Sequence of chain 30.E:
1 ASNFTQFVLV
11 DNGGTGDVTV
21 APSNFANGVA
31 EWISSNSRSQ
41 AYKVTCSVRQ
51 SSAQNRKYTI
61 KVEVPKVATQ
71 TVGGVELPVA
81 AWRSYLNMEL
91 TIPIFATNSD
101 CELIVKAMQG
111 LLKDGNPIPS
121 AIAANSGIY

A small-molecule ligand and the protein it binds are described below.
Small molecule (SMILES): Nc1ccn([C@@H]2O[C@H](CO[P](=O)(O)O[C@H]3[C@@H](O)[C@H](n4ccc(N)nc4=O)O[C@@H]3CO[P](=O)(O)O[C@H]3[C@@H](O)[C@H](n4cnc5c(N)ncnc54)O[C@@H]3CO[P](=O)(O)O[C@H]3[C@@H](O)[C@H](n4ccc(N)nc4=O)O[C@@H]3CO[P](=O)(O)O[C@H]3[C@@H](O)[C@H](n4ccc(=O)[nH]c4=O)O[C@@H]3CO[P](=O)(O)O[C@H]3[C@@H](O)[C@H](n4cnc5c(N)ncnc54)O[C@@H]3CO[P](=O)(O)O[C@H]3[C@@H](O)[C@H](n4cnc5c(=O)nc(N)[nH]c54)O[C@@H]3CO[P](=O)(O)O[C@H]3[C@@H](O)[C@H](n4cnc5c(=O)nc(N)[nH]c54)O[C@@H]3CO)[C@@H](O)[C@H]2O)c(=O)n1

Sequence of chain 44.E:
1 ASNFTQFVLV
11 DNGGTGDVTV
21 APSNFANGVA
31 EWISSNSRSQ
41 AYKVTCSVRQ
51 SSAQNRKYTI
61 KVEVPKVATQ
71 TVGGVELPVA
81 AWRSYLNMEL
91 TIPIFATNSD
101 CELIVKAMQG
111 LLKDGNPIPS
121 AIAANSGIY

Binding-site contacts:
Ligand atom N6 contacts residue THR45 of chain 44.E at 2.7 Å (h-bond).
Ligand atom O2' contacts residue TYR85 of chain 44.E at 3.4 Å.
Ligand atom O2 contacts residue ASN87 of chain 44.E at 3.3 Å (h-bond).
Ligand atom OP2 contacts residue SER51 of chain 30.E at 3.4 Å (h-bond).
Ligand atom C8 contacts residue LYS61 of chain 44.E at 3.4 Å.
Ligand atom OP1 contacts residue ARG49 of chain 30.E at 2.5 Å (salt-bridge).
Ligand atom OP2 contacts residue ASN55 of chain 30.E at 3.4 Å (h-bond).
Ligand atom N1 contacts residue TYR85 of chain 44.E at 3.5 Å.
Ligand atom C2' contacts residue GLU63 of chain 44.E at 3.5 Å.
Ligand atom OP1 contacts residue ASN55 of chain 30.E at 2.8 Å (h-bond).
Ligand atom N1 contacts residue SER47 of chain 44.E at 2.9 Å (h-bond).
Ligand atom P contacts residue SER51 of chain 30.E at 3.5 Å.
Ligand atom C2' contacts residue TYR85 of chain 44.E at 3.4 Å (hydrophobic).
Ligand atom OP1 contacts residue SER51 of chain 30.E at 3.5 Å.
Ligand atom C6 contacts residue THR45 of chain 44.E at 3.3 Å.
Ligand atom C5' contacts residue SER51 of chain 30.E at 3.3 Å.
Ligand atom OP2 contacts residue LYS43 of chain 44.E at 2.7 Å (salt-bridge).
Ligand atom N9 contacts residue LYS61 of chain 44.E at 3.3 Å (salt-bridge).
Ligand atom N3 contacts residue TYR85 of chain 44.E at 3.5 Å.
Ligand atom N6 contacts residue THR59 of chain 44.E at 2.8 Å (h-bond).
Ligand atom N7 contacts residue THR45 of chain 44.E at 2.6 Å (h-bond).
Ligand atom OP2 contacts residue ARG49 of chain 30.E at 2.3 Å (salt-bridge).
Ligand atom C4 contacts residue TYR85 of chain 44.E at 3.6 Å (hydrophobic).
Ligand atom N6 contacts residue CYS46 of chain 44.E at 3.3 Å (h-bond).
Ligand atom OP2 contacts residue TYR85 of chain 44.E at 2.7 Å (h-bond).
Ligand atom OP1 contacts residue SER51 of chain 30.E at 2.9 Å (h-bond).
Ligand atom OP1 contacts residue SER52 of chain 30.E at 3.2 Å.
Ligand atom O2' contacts residue GLU63 of chain 44.E at 3.2 Å (salt-bridge).
Ligand atom P contacts residue ARG49 of chain 30.E at 3.0 Å.
Ligand atom C4' contacts residue TYR85 of chain 44.E at 3.2 Å (hydrophobic).
Ligand atom O3' contacts residue ARG49 of chain 30.E at 3.4 Å (salt-bridge).
Ligand atom O3' contacts residue SER51 of chain 30.E at 3.3 Å (h-bond).
Ligand atom C2 contacts residue SER47 of chain 44.E at 3.2 Å.
Ligand atom N7 contacts residue LYS61 of chain 44.E at 3.3 Å.
Ligand atom OP2 contacts residue LYS57 of chain 30.E at 2.6 Å (salt-bridge).
Ligand atom C5 contacts residue THR45 of chain 44.E at 3.2 Å.
Ligand atom C5' contacts residue TYR85 of chain 44.E at 2.9 Å (hydrophobic).
Ligand atom C3' contacts residue TYR85 of chain 44.E at 3.4 Å (hydrophobic).
Ligand atom C5' contacts residue ARG49 of chain 30.E at 3.5 Å.
Ligand atom O4' contacts residue LYS61 of chain 44.E at 2.8 Å (salt-bridge).